The protein below binds the small molecule below.
Small molecule (SMILES): CC(=O)N[C@@H]1[C@@H](O)[C@H](O)[C@@H](CO)O[C@H]1O

Sequence of chain 1.D:
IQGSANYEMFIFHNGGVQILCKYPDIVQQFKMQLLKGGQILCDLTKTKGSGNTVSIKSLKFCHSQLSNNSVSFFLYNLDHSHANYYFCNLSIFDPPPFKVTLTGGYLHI

Binding-site contacts:
Ligand atom O6 contacts residue LYS34 of chain 1.D at 3.1 Å (salt-bridge).
Ligand atom C3 contacts residue ASN92 of chain 1.D at 3.8 Å.
Ligand atom C1 contacts residue ASN92 of chain 1.D at 1.4 Å.
Ligand atom C7 contacts residue ASN92 of chain 1.D at 3.5 Å.
Ligand atom C1 contacts residue GLN36 of chain 1.D at 4.0 Å.
Ligand atom C6 contacts residue SER94 of chain 1.D at 3.5 Å.
Ligand atom C2 contacts residue GLN36 of chain 1.D at 4.3 Å.
Ligand atom C2 contacts residue ASN92 of chain 1.D at 2.5 Å.
Ligand atom C5 contacts residue SER94 of chain 1.D at 3.8 Å.
Ligand atom C7 contacts residue LEU38 of chain 1.D at 3.8 Å (hydrophobic).
Ligand atom O5 contacts residue ASN92 of chain 1.D at 2.4 Å (h-bond).
Ligand atom O6 contacts residue GLN36 of chain 1.D at 4.1 Å.
Ligand atom O5 contacts residue SER94 of chain 1.D at 3.8 Å.
Ligand atom N2 contacts residue ASN92 of chain 1.D at 2.9 Å (h-bond).
Ligand atom O5 contacts residue GLN36 of chain 1.D at 3.8 Å.
Ligand atom C6 contacts residue LYS34 of chain 1.D at 4.0 Å.
Ligand atom C8 contacts residue LEU105 of chain 1.D at 3.6 Å (hydrophobic).
Ligand atom C5 contacts residue ASN92 of chain 1.D at 3.7 Å.
Ligand atom C1 contacts residue VAL103 of chain 1.D at 4.2 Å (hydrophobic).
Ligand atom O7 contacts residue ASN92 of chain 1.D at 3.7 Å.
Ligand atom O7 contacts residue GLN36 of chain 1.D at 4.4 Å.
Ligand atom C4 contacts residue ASN92 of chain 1.D at 4.2 Å.
Ligand atom C8 contacts residue LEU38 of chain 1.D at 3.9 Å (hydrophobic).
Ligand atom O7 contacts residue LEU38 of chain 1.D at 3.4 Å.